Binding-site contacts:
Ligand atom O1B contacts residue ARG104 of chain 37.C at 2.8 Å (salt-bridge).
Ligand atom O4 contacts residue ASP232 of chain 37.C at 2.8 Å (salt-bridge).
Ligand atom C4 contacts residue ARG104 of chain 37.C at 4.0 Å.
Ligand atom O6 contacts residue PRO274 of chain 37.A at 3.7 Å.
Ligand atom O3 contacts residue GLY282 of chain 37.A at 3.4 Å.
Ligand atom O6 contacts residue ASP91 of chain 37.C at 3.3 Å.
Ligand atom O7 contacts residue PRO274 of chain 37.A at 3.4 Å.
Ligand atom O4 contacts residue ASN275 of chain 37.A at 3.0 Å (h-bond).
Ligand atom C11 contacts residue ASP232 of chain 37.C at 3.8 Å.
Ligand atom O4 contacts residue ASP91 of chain 37.C at 2.8 Å (salt-bridge).
Ligand atom C3 contacts residue ARG95 of chain 37.C at 3.9 Å.
Ligand atom C10 contacts residue PRO231 of chain 37.C at 3.9 Å (hydrophobic).
Ligand atom C3 contacts residue PRO274 of chain 37.A at 3.8 Å (hydrophobic).
Ligand atom C4 contacts residue ASP91 of chain 37.C at 3.3 Å.
Ligand atom C11 contacts residue GLY234 of chain 37.C at 3.9 Å.
Ligand atom C6 contacts residue PRO231 of chain 37.C at 4.0 Å (hydrophobic).
Ligand atom O10 contacts residue ASN275 of chain 37.A at 2.9 Å (h-bond).
Ligand atom O4 contacts residue PRO231 of chain 37.C at 3.8 Å.
Ligand atom C4 contacts residue PRO231 of chain 37.C at 3.4 Å (hydrophobic).
Ligand atom N5 contacts residue PRO231 of chain 37.C at 2.9 Å (h-bond).
Ligand atom C4 contacts residue ASN275 of chain 37.A at 3.8 Å.
Ligand atom C1 contacts residue ARG104 of chain 37.C at 3.7 Å.
Ligand atom C6 contacts residue ASP91 of chain 37.C at 3.9 Å.
Ligand atom C4 contacts residue PRO274 of chain 37.A at 4.0 Å (hydrophobic).
Ligand atom C11 contacts residue ILE233 of chain 37.C at 3.8 Å (hydrophobic).
Ligand atom C5 contacts residue PRO274 of chain 37.A at 3.9 Å (hydrophobic).
Ligand atom C10 contacts residue ASN275 of chain 37.A at 3.2 Å.
Ligand atom C5 contacts residue PRO231 of chain 37.C at 3.6 Å (hydrophobic).
Ligand atom O7 contacts residue SER180 of chain 37.C at 3.7 Å.
Ligand atom N5 contacts residue ASN275 of chain 37.A at 3.5 Å (h-bond).
Ligand atom O3 contacts residue PRO274 of chain 37.A at 3.9 Å.
Ligand atom C3 contacts residue ARG104 of chain 37.C at 3.9 Å.
Ligand atom O3 contacts residue ASP91 of chain 37.C at 4.0 Å.
Ligand atom O10 contacts residue ARG270 of chain 37.A at 4.0 Å.
Ligand atom C11 contacts residue PRO231 of chain 37.C at 4.0 Å (hydrophobic).
Ligand atom C3 contacts residue PRO274 of chain 37.A at 4.1 Å (hydrophobic).
Ligand atom C4 contacts residue ASP232 of chain 37.C at 3.5 Å.
Ligand atom C5 contacts residue ASN275 of chain 37.A at 3.5 Å.
Ligand atom O4 contacts residue ARG95 of chain 37.C at 3.6 Å.
Ligand atom C3 contacts residue ASP232 of chain 37.C at 4.1 Å.

The small molecule below binds the protein below.
Small molecule (SMILES): CC(=O)N[C@@H]1[C@@H](O)[C@H](O[C@@H]2O[C@H](CO[C@]3(C(=O)O)C[C@H](O)[C@@H](NC(C)=O)[C@H]([C@H](O)[C@H](O)CO)O3)[C@H](O)[C@H](O)[C@H]2O)[C@@H](CO)O[C@H]1O

Sequence of chain 37.A:
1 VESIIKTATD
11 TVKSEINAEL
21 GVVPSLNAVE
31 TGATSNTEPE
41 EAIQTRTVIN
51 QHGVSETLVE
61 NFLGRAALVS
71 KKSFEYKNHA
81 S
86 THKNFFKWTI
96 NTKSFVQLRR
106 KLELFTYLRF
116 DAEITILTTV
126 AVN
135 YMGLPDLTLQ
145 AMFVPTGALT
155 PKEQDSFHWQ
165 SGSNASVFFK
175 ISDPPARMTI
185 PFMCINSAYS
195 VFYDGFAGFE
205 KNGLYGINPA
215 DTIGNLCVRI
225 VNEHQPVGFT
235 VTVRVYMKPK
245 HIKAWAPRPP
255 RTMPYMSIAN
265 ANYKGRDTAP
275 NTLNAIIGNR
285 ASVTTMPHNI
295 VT

Sequence of chain 37.C:
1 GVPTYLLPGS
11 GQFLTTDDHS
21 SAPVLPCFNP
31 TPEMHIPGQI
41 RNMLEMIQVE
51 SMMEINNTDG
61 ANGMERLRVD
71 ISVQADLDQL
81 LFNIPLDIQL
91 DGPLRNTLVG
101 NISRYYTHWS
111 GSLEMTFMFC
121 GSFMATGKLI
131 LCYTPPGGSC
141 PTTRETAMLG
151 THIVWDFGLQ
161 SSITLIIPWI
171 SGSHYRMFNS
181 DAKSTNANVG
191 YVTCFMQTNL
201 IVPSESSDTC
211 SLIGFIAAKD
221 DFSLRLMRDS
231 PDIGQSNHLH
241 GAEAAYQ